Sequence of chain 1.C:
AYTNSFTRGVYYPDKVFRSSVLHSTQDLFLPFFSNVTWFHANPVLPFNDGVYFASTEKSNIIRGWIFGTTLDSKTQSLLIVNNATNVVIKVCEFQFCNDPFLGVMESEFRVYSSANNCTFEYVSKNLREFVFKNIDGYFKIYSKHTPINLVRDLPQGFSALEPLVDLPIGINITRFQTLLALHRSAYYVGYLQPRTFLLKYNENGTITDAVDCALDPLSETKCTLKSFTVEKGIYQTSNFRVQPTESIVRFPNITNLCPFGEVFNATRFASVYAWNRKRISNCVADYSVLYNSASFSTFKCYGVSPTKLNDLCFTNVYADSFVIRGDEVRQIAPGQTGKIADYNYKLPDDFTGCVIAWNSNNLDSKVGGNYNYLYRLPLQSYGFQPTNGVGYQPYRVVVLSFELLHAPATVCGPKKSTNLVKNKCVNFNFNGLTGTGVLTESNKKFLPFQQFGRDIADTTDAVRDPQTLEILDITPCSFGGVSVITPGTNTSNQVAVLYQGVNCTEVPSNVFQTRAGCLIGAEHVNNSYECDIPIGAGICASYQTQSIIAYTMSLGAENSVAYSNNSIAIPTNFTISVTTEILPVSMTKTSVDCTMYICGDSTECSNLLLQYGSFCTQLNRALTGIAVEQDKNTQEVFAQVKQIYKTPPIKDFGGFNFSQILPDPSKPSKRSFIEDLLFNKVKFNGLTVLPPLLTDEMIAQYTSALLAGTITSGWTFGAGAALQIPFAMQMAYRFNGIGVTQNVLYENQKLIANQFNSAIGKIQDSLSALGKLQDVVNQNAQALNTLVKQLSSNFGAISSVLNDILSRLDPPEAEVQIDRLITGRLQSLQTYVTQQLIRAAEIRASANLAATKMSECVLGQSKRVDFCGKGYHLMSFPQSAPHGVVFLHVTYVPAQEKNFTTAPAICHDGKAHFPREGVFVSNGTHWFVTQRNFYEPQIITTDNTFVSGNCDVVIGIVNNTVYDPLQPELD

A protein and the small-molecule ligand that binds it are described below.
Small molecule (SMILES): CC(=O)N[C@@H]1[C@@H](O)[C@H](O)[C@@H](CO)O[C@H]1O

Binding-site contacts:
Ligand atom C5 contacts residue ASN122 of chain 1.C at 3.7 Å.
Ligand atom C6 contacts residue VAL127 of chain 1.C at 3.8 Å (hydrophobic).
Ligand atom O5 contacts residue VAL127 of chain 1.C at 3.9 Å.
Ligand atom O4 contacts residue VAL171 of chain 1.C at 4.3 Å.
Ligand atom C3 contacts residue ASN122 of chain 1.C at 3.8 Å.
Ligand atom C7 contacts residue THR124 of chain 1.C at 3.9 Å.
Ligand atom C8 contacts residue THR124 of chain 1.C at 3.5 Å.
Ligand atom N2 contacts residue THR124 of chain 1.C at 3.3 Å.
Ligand atom C2 contacts residue ASN122 of chain 1.C at 2.5 Å.
Ligand atom C7 contacts residue ASN122 of chain 1.C at 4.0 Å.
Ligand atom C1 contacts residue ASN122 of chain 1.C at 1.4 Å.
Ligand atom C4 contacts residue ASN122 of chain 1.C at 4.3 Å.
Ligand atom C1 contacts residue VAL127 of chain 1.C at 4.4 Å (hydrophobic).
Ligand atom C1 contacts residue THR124 of chain 1.C at 4.0 Å.
Ligand atom O5 contacts residue ASN122 of chain 1.C at 2.4 Å (h-bond).
Ligand atom C5 contacts residue VAL127 of chain 1.C at 3.6 Å (hydrophobic).
Ligand atom O6 contacts residue VAL127 of chain 1.C at 4.2 Å.
Ligand atom N2 contacts residue ASN122 of chain 1.C at 2.9 Å (h-bond).
Ligand atom C2 contacts residue THR124 of chain 1.C at 4.3 Å.